A small-molecule ligand and the protein it binds are described below.
Small molecule (SMILES): CC(=O)N[C@@H]1[C@@H](O)[C@H](O)[C@@H](CO)O[C@H]1O

Binding-site contacts:
Ligand atom C5 contacts residue ASN279 of chain 1.C at 3.7 Å.
Ligand atom N2 contacts residue GLU278 of chain 1.C at 4.3 Å.
Ligand atom C4 contacts residue ASN279 of chain 1.C at 4.2 Å.
Ligand atom O5 contacts residue ASN279 of chain 1.C at 2.4 Å (h-bond).
Ligand atom C2 contacts residue ASN279 of chain 1.C at 2.5 Å.
Ligand atom O7 contacts residue ASN277 of chain 1.C at 3.6 Å (h-bond).
Ligand atom N2 contacts residue ASN279 of chain 1.C at 2.9 Å (h-bond).
Ligand atom C7 contacts residue ASN279 of chain 1.C at 3.5 Å.
Ligand atom C7 contacts residue ASN277 of chain 1.C at 3.9 Å.
Ligand atom C1 contacts residue ASN279 of chain 1.C at 1.5 Å.
Ligand atom C8 contacts residue GLU278 of chain 1.C at 4.2 Å.
Ligand atom O7 contacts residue ASN279 of chain 1.C at 3.7 Å.
Ligand atom C3 contacts residue ASN279 of chain 1.C at 3.8 Å.
Ligand atom C8 contacts residue ASN277 of chain 1.C at 3.7 Å.

Sequence of chain 1.C:
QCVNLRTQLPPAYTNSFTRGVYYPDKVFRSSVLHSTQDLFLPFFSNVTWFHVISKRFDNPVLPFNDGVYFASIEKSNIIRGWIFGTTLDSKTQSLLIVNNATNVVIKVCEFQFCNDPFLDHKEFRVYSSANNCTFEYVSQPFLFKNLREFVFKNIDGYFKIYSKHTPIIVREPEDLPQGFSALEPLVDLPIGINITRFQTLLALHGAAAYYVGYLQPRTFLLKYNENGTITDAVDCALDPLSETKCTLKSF